This small molecule binds to this protein.
Small molecule (SMILES): Oc1cc(Cl)ccc1Oc1ccc(Cl)cc1Cl

Binding-site contacts:
Ligand atom O17 contacts residue VAL205 of chain 1.D at 2.6 Å.
Ligand atom C13 contacts residue VAL205 of chain 1.D at 4.0 Å (hydrophobic).
Ligand atom C6 contacts residue VAL205 of chain 1.D at 3.7 Å (hydrophobic).
Ligand atom CL14 contacts residue MET164 of chain 1.D at 3.7 Å.
Ligand atom C12 contacts residue NAP1 of chain 1.K at 3.1 Å.
Ligand atom C12 contacts residue PHE208 of chain 1.D at 3.8 Å (hydrophobic).
Ligand atom CL14 contacts residue ALA101 of chain 1.D at 3.0 Å.
Ligand atom CL14 contacts residue PHE100 of chain 1.D at 4.0 Å.
Ligand atom C3 contacts residue MET164 of chain 1.D at 3.7 Å (hydrophobic).
Ligand atom CL15 contacts residue PHE208 of chain 1.D at 3.5 Å.
Ligand atom C12 contacts residue VAL205 of chain 1.D at 3.7 Å (hydrophobic).
Ligand atom C11 contacts residue NAP1 of chain 1.K at 3.5 Å.
Ligand atom CL15 contacts residue TYR151 of chain 1.D at 3.7 Å.
Ligand atom C10 contacts residue TYR151 of chain 1.D at 3.8 Å (hydrophobic).
Ligand atom C1 contacts residue MET164 of chain 1.D at 3.6 Å (hydrophobic).
Ligand atom O17 contacts residue TYR161 of chain 1.D at 3.6 Å.
Ligand atom C2 contacts residue MET164 of chain 1.D at 3.3 Å (hydrophobic).
Ligand atom C4 contacts residue SER201 of chain 1.D at 3.5 Å.
Ligand atom CL16 contacts residue NAP1 of chain 1.K at 2.9 Å.
Ligand atom CL16 contacts residue TYR161 of chain 1.D at 2.4 Å.
Ligand atom C13 contacts residue NAP1 of chain 1.K at 3.5 Å.
Ligand atom C3 contacts residue SER201 of chain 1.D at 3.9 Å.
Ligand atom C3 contacts residue ALA99 of chain 1.D at 3.9 Å (hydrophobic).
Ligand atom O7 contacts residue SER201 of chain 1.D at 4.0 Å.
Ligand atom C8 contacts residue NAP1 of chain 1.K at 3.4 Å.
Ligand atom C10 contacts residue TYR161 of chain 1.D at 3.5 Å (hydrophobic).
Ligand atom CL15 contacts residue PRO196 of chain 1.D at 4.0 Å.
Ligand atom C1 contacts residue LEU106 of chain 1.D at 4.0 Å (hydrophobic).
Ligand atom C13 contacts residue ALA202 of chain 1.D at 3.6 Å (hydrophobic).
Ligand atom C9 contacts residue TYR161 of chain 1.D at 3.6 Å (hydrophobic).
Ligand atom C10 contacts residue NAP1 of chain 1.K at 3.7 Å.
Ligand atom C9 contacts residue NAP1 of chain 1.K at 3.4 Å.
Ligand atom CL16 contacts residue LYS168 of chain 1.D at 3.8 Å.
Ligand atom CL16 contacts residue TYR151 of chain 1.D at 4.0 Å.
Ligand atom CL15 contacts residue ILE211 of chain 1.D at 4.0 Å.
Ligand atom C5 contacts residue SER201 of chain 1.D at 3.9 Å.
Ligand atom O7 contacts residue NAP1 of chain 1.K at 3.3 Å.
Ligand atom C11 contacts residue VAL205 of chain 1.D at 3.9 Å (hydrophobic).
Ligand atom C12 contacts residue ALA202 of chain 1.D at 3.9 Å (hydrophobic).
Ligand atom CL15 contacts residue NAP1 of chain 1.K at 3.9 Å.

Sequence of chain 1.D:
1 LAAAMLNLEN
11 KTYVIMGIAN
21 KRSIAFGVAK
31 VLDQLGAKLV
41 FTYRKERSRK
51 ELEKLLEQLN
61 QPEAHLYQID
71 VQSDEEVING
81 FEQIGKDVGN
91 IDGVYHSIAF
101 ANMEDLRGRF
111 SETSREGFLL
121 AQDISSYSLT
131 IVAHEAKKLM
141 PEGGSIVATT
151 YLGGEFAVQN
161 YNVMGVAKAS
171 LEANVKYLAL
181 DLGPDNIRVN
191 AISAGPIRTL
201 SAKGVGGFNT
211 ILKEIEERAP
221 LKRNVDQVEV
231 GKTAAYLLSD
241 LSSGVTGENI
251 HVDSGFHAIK